Binding-site contacts:
Ligand atom C2 contacts residue PHE190 of chain 1.M at 4.2 Å (hydrophobic).
Ligand atom C7 contacts residue LEU40 of chain 1.M at 3.5 Å (hydrophobic).
Ligand atom O3' contacts residue SER39 of chain 1.M at 4.1 Å.
Ligand atom P contacts residue TYR237 of chain 1.M at 3.8 Å.
Ligand atom C5' contacts residue ILE42 of chain 1.M at 3.8 Å (hydrophobic).
Ligand atom C2' contacts residue LEU40 of chain 1.M at 4.0 Å (hydrophobic).
Ligand atom N6 contacts residue PHE190 of chain 1.M at 3.5 Å.
Ligand atom N7 contacts residue PHE190 of chain 1.M at 3.5 Å.
Ligand atom P contacts residue HIS149 of chain 1.CA at 3.8 Å.
Ligand atom N4 contacts residue TYR113 of chain 1.CA at 3.8 Å.
Ligand atom OP2 contacts residue HIS149 of chain 1.CA at 3.3 Å.
Ligand atom OP1 contacts residue HIS149 of chain 1.CA at 3.0 Å.
Ligand atom C2' contacts residue LYS154 of chain 1.CA at 3.6 Å.
Ligand atom N9 contacts residue PHE190 of chain 1.M at 3.7 Å.
Ligand atom OP2 contacts residue ARG235 of chain 1.M at 2.5 Å (salt-bridge).
Ligand atom N3 contacts residue LYS34 of chain 1.CA at 3.3 Å (salt-bridge).
Ligand atom C3' contacts residue ILE42 of chain 1.M at 3.7 Å (hydrophobic).
Ligand atom C5 contacts residue PHE190 of chain 1.M at 3.3 Å (hydrophobic).
Ligand atom P contacts residue ARG145 of chain 1.CA at 3.7 Å.
Ligand atom O5' contacts residue HIS149 of chain 1.CA at 4.2 Å.
Ligand atom C4 contacts residue PHE190 of chain 1.M at 3.4 Å (hydrophobic).
Ligand atom N3 contacts residue PHE190 of chain 1.M at 3.9 Å.
Ligand atom C8 contacts residue PHE190 of chain 1.M at 3.5 Å (hydrophobic).
Ligand atom OP1 contacts residue VAL153 of chain 1.CA at 3.3 Å.
Ligand atom C2' contacts residue TYR237 of chain 1.M at 4.0 Å (hydrophobic).
Ligand atom O4 contacts residue LYS85 of chain 1.M at 3.2 Å (salt-bridge).
Ligand atom C7 contacts residue TYR237 of chain 1.M at 4.1 Å (hydrophobic).
Ligand atom OP2 contacts residue TYR237 of chain 1.M at 2.7 Å (h-bond).
Ligand atom P contacts residue ARG235 of chain 1.M at 3.3 Å.
Ligand atom OP1 contacts residue ILE42 of chain 1.M at 4.1 Å.
Ligand atom OP1 contacts residue ARG145 of chain 1.CA at 2.3 Å (salt-bridge).
Ligand atom C1' contacts residue ARG155 of chain 1.CA at 3.6 Å.
Ligand atom N1 contacts residue PHE190 of chain 1.M at 3.7 Å.
Ligand atom OP2 contacts residue ARG156 of chain 1.CA at 3.8 Å.
Ligand atom C6 contacts residue PHE190 of chain 1.M at 3.3 Å (hydrophobic).
Ligand atom O3' contacts residue TYR237 of chain 1.M at 3.6 Å.
Ligand atom OP1 contacts residue ARG235 of chain 1.M at 3.1 Å (salt-bridge).
Ligand atom C2 contacts residue LYS34 of chain 1.CA at 3.3 Å.
Ligand atom O3' contacts residue VAL153 of chain 1.CA at 4.1 Å.
Ligand atom C2' contacts residue ARG155 of chain 1.CA at 3.1 Å.

Sequence of chain 1.CA:
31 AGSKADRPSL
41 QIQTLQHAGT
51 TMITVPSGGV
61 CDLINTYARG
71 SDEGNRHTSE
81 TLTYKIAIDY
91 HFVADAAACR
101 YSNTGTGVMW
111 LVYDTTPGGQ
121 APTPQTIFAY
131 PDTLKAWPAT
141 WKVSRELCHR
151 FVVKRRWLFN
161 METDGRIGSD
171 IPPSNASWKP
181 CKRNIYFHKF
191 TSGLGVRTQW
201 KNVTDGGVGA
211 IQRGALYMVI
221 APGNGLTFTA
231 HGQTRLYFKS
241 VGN

The protein below binds the small molecule below.
Small molecule (SMILES): Cc1cn([C@H]2C[C@H](O[P](=O)(O)OC[C@H]3O[C@@H](n4ccc(N)nc4=O)C[C@@H]3O[P](=O)(O)OC[C@H]3O[C@@H](n4ccc(N)nc4=O)C[C@@H]3O[P](=O)(O)OC[C@H]3O[C@@H](n4ccc(N)nc4=O)C[C@@H]3O[P](=O)(O)OC[C@H]3O[C@@H](n4cnc5c(N)ncnc54)C[C@@H]3O)[C@@H](CO[P](=O)(O)O[C@H]3C[C@H](n4cnc5c(N)ncnc54)O[C@@H]3CO[P](=O)(O)O[C@H]3C[C@H](n4cnc5c(N)ncnc54)O[C@@H]3CO[P](=O)(O)O[C@H]3C[C@H](n4cnc5c(N)ncnc54)O[C@@H]3CO[P](=O)(O)O[C@H]3C[C@H](n4cnc5c(N)ncnc54)O[C@@H]3COP(=O)=O)O2)c(=O)[nH]c1=O

Sequence of chain 1.M:
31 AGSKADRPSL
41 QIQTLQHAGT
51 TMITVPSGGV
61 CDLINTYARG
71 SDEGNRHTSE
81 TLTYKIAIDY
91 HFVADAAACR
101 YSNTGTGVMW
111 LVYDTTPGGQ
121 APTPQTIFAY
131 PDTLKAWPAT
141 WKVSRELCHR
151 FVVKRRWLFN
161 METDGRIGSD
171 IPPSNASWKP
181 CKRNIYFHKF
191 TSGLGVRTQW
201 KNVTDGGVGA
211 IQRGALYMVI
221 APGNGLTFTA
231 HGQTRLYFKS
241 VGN